Binding-site contacts:
Ligand atom C2 contacts residue ASN274 of chain 1.C at 3.2 Å.
Ligand atom O8 contacts residue GLU93 of chain 1.C at 2.6 Å (salt-bridge).
Ligand atom O3 contacts residue HIS268 of chain 1.C at 4.3 Å.
Ligand atom C6 contacts residue ALA370 of chain 1.C at 4.0 Å (hydrophobic).
Ligand atom O7 contacts residue ILE217 of chain 1.D at 3.9 Å.
Ligand atom C2 contacts residue GLY271 of chain 1.C at 4.1 Å.
Ligand atom C5 contacts residue LEU374 of chain 1.C at 4.4 Å (hydrophobic).
Ligand atom C5 contacts residue ARG264 of chain 1.C at 3.5 Å.
Ligand atom O8 contacts residue LYS270 of chain 1.C at 3.1 Å (salt-bridge).
Ligand atom C3 contacts residue GLY271 of chain 1.C at 4.5 Å.
Ligand atom O3 contacts residue ALA370 of chain 1.C at 3.6 Å.
Ligand atom C5 contacts residue ALA370 of chain 1.C at 4.2 Å (hydrophobic).
Ligand atom O4 contacts residue THR267 of chain 1.C at 3.6 Å.
Ligand atom O4 contacts residue LEU374 of chain 1.C at 3.7 Å.
Ligand atom C2 contacts residue LYS270 of chain 1.C at 4.2 Å.
Ligand atom O4 contacts residue ILE217 of chain 1.D at 3.7 Å.
Ligand atom C2 contacts residue ACT1 of chain 1.DA at 4.5 Å.
Ligand atom C4 contacts residue ALA370 of chain 1.C at 4.3 Å (hydrophobic).
Ligand atom C8 contacts residue LYS270 of chain 1.C at 4.2 Å.
Ligand atom C3 contacts residue NAP1 of chain 1.EA at 4.0 Å.
Ligand atom O7 contacts residue NAP1 of chain 1.EA at 3.2 Å (h-bond).
Ligand atom C2 contacts residue NAP1 of chain 1.EA at 3.6 Å.
Ligand atom C6 contacts residue ILE379 of chain 1.C at 3.6 Å (hydrophobic).
Ligand atom C8 contacts residue ACT1 of chain 1.DA at 3.7 Å.
Ligand atom C8 contacts residue ASN274 of chain 1.C at 3.6 Å.
Ligand atom C4 contacts residue THR267 of chain 1.C at 3.7 Å.
Ligand atom O3 contacts residue THR267 of chain 1.C at 3.9 Å.
Ligand atom C8 contacts residue GLU93 of chain 1.C at 3.3 Å.
Ligand atom C6 contacts residue ACT1 of chain 1.DA at 3.8 Å.
Ligand atom O7 contacts residue THR267 of chain 1.C at 4.1 Å.
Ligand atom O3 contacts residue ARG264 of chain 1.C at 2.7 Å (salt-bridge).
Ligand atom O7 contacts residue LEU218 of chain 1.D at 4.5 Å.
Ligand atom C8 contacts residue NAP1 of chain 1.EA at 3.5 Å.
Ligand atom O8 contacts residue ASN274 of chain 1.C at 3.4 Å (h-bond).
Ligand atom O8 contacts residue NAP1 of chain 1.EA at 3.1 Å.
Ligand atom C5 contacts residue THR267 of chain 1.C at 3.7 Å.
Ligand atom O3 contacts residue LEU374 of chain 1.C at 4.2 Å.
Ligand atom O4 contacts residue ARG264 of chain 1.C at 3.0 Å (salt-bridge).
Ligand atom C4 contacts residue GLY271 of chain 1.C at 3.5 Å.

The protein below binds the small molecule below.
Small molecule (SMILES): C[C@@](O)(CCO)CC(=O)[O-]

Sequence of chain 1.D:
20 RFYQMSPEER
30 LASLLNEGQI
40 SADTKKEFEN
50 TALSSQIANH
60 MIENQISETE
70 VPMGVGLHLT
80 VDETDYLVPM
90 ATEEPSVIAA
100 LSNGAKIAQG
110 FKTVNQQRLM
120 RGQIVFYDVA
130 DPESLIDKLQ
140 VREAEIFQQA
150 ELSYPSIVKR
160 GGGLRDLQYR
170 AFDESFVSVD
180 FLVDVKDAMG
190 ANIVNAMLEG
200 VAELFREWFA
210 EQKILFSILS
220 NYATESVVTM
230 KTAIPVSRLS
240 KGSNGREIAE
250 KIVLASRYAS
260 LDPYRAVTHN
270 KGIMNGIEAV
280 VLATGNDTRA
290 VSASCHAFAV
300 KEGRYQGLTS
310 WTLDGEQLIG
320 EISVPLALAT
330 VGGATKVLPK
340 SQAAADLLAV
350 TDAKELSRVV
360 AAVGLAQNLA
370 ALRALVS

Sequence of chain 1.C:
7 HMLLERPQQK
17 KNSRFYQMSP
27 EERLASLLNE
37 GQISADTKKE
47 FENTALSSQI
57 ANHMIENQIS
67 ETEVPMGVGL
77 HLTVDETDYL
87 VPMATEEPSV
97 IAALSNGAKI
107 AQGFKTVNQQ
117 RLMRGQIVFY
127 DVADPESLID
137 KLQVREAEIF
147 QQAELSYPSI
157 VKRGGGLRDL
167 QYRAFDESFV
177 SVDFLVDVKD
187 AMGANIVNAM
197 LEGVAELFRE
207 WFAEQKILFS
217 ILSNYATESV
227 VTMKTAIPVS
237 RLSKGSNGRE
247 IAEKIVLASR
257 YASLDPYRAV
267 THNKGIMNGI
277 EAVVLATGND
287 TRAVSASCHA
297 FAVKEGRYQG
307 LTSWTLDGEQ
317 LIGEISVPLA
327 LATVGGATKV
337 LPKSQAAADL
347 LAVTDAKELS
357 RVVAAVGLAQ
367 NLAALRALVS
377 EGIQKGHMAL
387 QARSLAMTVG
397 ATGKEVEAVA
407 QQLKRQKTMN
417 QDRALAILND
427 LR